A protein and the small-molecule ligand that binds it are described below.
Small molecule (SMILES): O=c1ccn2c(n1)O[C@H]1[C@H](O)[C@@H](CO)O[C@H]12

Sequence of chain 1.F:
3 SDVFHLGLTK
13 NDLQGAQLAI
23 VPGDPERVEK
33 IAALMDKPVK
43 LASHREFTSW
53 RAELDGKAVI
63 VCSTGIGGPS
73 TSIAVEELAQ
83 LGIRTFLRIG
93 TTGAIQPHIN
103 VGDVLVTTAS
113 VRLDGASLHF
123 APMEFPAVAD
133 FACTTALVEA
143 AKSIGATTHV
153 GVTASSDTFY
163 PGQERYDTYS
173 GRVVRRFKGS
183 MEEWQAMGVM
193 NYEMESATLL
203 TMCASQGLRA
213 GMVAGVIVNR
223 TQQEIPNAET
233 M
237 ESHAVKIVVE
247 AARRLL

Sequence of chain 1.E:
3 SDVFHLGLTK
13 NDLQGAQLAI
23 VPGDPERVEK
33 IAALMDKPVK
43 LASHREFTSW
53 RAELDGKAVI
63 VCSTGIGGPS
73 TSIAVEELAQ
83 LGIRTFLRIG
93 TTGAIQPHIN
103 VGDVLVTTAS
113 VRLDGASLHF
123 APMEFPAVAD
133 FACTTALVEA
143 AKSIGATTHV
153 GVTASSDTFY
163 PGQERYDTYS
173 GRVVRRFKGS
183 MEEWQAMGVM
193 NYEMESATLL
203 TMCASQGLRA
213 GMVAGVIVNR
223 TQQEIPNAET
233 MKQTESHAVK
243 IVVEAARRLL

Binding-site contacts:
Ligand atom O2 contacts residue GLN165 of chain 1.F at 4.0 Å.
Ligand atom C5 contacts residue GLY95 of chain 1.F at 3.8 Å.
Ligand atom O3' contacts residue MET196 of chain 1.F at 3.8 Å.
Ligand atom C2' contacts residue MET196 of chain 1.F at 3.8 Å (hydrophobic).
Ligand atom C4 contacts residue GLN165 of chain 1.F at 4.0 Å.
Ligand atom C4 contacts residue PHE161 of chain 1.F at 3.6 Å (hydrophobic).
Ligand atom O4' contacts residue GOL1 of chain 1.O at 3.7 Å.
Ligand atom O5' contacts residue HIS7 of chain 1.E at 2.7 Å (h-bond).
Ligand atom N3 contacts residue GLN165 of chain 1.F at 3.4 Å (h-bond).
Ligand atom C5' contacts residue ILE68 of chain 1.F at 3.9 Å (hydrophobic).
Ligand atom C4 contacts residue ARG167 of chain 1.F at 3.7 Å.
Ligand atom C5' contacts residue HIS7 of chain 1.E at 3.0 Å.
Ligand atom C1' contacts residue THR93 of chain 1.F at 3.3 Å.
Ligand atom O4 contacts residue GLN165 of chain 1.F at 3.6 Å (h-bond).
Ligand atom C4' contacts residue GOL1 of chain 1.O at 3.9 Å.
Ligand atom O4' contacts residue THR93 of chain 1.F at 3.2 Å (h-bond).
Ligand atom N1 contacts residue THR93 of chain 1.F at 3.5 Å (h-bond).
Ligand atom C1' contacts residue GOL1 of chain 1.O at 3.7 Å.
Ligand atom O3' contacts residue ILE68 of chain 1.F at 3.8 Å.
Ligand atom N3 contacts residue PHE161 of chain 1.F at 3.5 Å.
Ligand atom O4' contacts residue ARG47 of chain 1.E at 3.8 Å.
Ligand atom C3' contacts residue GOL1 of chain 1.O at 3.6 Å.
Ligand atom O3' contacts residue GOL1 of chain 1.O at 2.9 Å (h-bond).
Ligand atom O2 contacts residue MET196 of chain 1.F at 3.3 Å.
Ligand atom O3' contacts residue GLU197 of chain 1.F at 2.6 Å (salt-bridge).
Ligand atom O2 contacts residue GLU195 of chain 1.F at 3.6 Å.
Ligand atom C6 contacts residue THR93 of chain 1.F at 3.4 Å.
Ligand atom C2' contacts residue GOL1 of chain 1.O at 3.7 Å.
Ligand atom C4 contacts residue GLY95 of chain 1.F at 3.9 Å.
Ligand atom C5' contacts residue PHE161 of chain 1.F at 3.9 Å (hydrophobic).
Ligand atom O5' contacts residue PHE161 of chain 1.F at 3.5 Å.
Ligand atom O4 contacts residue PHE161 of chain 1.F at 3.8 Å.
Ligand atom C4' contacts residue ARG47 of chain 1.E at 3.9 Å.
Ligand atom O5' contacts residue PHE6 of chain 1.E at 3.9 Å.
Ligand atom C3' contacts residue GLU197 of chain 1.F at 3.9 Å.
Ligand atom C5 contacts residue THR94 of chain 1.F at 3.7 Å.
Ligand atom C3' contacts residue MET196 of chain 1.F at 3.5 Å (hydrophobic).
Ligand atom C6 contacts residue THR94 of chain 1.F at 3.8 Å.
Ligand atom O4 contacts residue GLY95 of chain 1.F at 3.9 Å.
Ligand atom O4 contacts residue ARG167 of chain 1.F at 2.7 Å (salt-bridge).